Sequence of chain 1.A:
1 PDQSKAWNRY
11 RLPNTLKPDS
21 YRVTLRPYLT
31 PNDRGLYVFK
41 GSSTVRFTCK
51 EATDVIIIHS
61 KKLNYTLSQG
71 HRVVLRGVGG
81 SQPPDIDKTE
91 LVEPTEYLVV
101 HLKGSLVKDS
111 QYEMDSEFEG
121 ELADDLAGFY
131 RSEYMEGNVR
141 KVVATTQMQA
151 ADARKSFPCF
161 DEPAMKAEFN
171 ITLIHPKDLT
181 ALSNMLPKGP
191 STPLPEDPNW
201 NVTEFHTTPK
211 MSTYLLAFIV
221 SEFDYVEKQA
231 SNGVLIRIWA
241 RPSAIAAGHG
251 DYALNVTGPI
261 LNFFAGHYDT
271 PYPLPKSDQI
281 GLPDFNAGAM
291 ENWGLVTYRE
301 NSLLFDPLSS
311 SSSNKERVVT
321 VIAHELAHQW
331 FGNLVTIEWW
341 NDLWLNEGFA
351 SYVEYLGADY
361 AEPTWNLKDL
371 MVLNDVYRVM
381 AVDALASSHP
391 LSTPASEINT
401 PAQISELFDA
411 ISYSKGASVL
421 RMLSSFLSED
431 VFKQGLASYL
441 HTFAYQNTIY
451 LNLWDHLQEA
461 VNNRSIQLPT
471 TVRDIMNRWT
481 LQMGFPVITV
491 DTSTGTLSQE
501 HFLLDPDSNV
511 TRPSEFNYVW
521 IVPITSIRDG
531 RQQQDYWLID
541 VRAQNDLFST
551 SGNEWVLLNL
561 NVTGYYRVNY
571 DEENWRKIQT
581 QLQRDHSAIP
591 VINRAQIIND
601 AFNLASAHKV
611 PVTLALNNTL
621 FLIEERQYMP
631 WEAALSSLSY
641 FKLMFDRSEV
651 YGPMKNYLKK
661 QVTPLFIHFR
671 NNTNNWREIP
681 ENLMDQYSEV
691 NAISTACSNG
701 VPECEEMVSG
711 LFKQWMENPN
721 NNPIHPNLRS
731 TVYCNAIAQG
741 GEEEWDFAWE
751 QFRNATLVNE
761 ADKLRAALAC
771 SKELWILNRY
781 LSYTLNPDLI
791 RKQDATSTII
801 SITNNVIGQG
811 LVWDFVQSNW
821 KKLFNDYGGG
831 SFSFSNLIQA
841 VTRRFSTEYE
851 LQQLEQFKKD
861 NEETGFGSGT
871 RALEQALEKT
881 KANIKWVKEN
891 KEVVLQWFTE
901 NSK

The protein below binds the small molecule below.
Small molecule (SMILES): CC(=O)N[C@@H]1[C@@H](O)[C@H](O)[C@@H](CO)O[C@H]1O

Binding-site contacts:
Ligand atom C1 contacts residue ASN754 of chain 1.A at 1.4 Å.
Ligand atom C7 contacts residue ASN754 of chain 1.A at 3.6 Å.
Ligand atom C3 contacts residue ASN754 of chain 1.A at 4.0 Å.
Ligand atom C2 contacts residue ASN754 of chain 1.A at 2.6 Å.
Ligand atom O7 contacts residue ASN754 of chain 1.A at 3.8 Å.
Ligand atom O5 contacts residue ASN754 of chain 1.A at 2.4 Å (h-bond).
Ligand atom O3 contacts residue ASN720 of chain 1.A at 3.5 Å (h-bond).
Ligand atom C5 contacts residue ASN754 of chain 1.A at 3.5 Å.
Ligand atom N2 contacts residue ASN754 of chain 1.A at 3.0 Å (h-bond).
Ligand atom C4 contacts residue ASN754 of chain 1.A at 4.3 Å.
Ligand atom O6 contacts residue THR756 of chain 1.A at 3.7 Å.